A small-molecule ligand and the protein it binds are described below.
Small molecule (SMILES): NCCc1c[nH]c2ccc(O)cc12

Sequence of chain 3.C:
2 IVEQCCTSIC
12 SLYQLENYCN

Sequence of chain 3.D:
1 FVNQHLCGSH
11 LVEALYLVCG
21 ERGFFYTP

Binding-site contacts:
Ligand atom CE3 contacts residue ILE10 of chain 3.C at 4.3 Å (hydrophobic).
Ligand atom CE3 contacts residue CYS11 of chain 3.C at 3.5 Å (hydrophobic).
Ligand atom OH contacts residue ILE10 of chain 3.C at 3.8 Å.
Ligand atom CZ3 contacts residue LEU11 of chain 3.D at 4.0 Å (hydrophobic).
Ligand atom CH2 contacts residue CYS6 of chain 3.C at 3.5 Å (hydrophobic).
Ligand atom CB contacts residue LEU13 of chain 3.C at 4.0 Å (hydrophobic).
Ligand atom CZ2 contacts residue LEU11 of chain 3.D at 3.9 Å (hydrophobic).
Ligand atom CG contacts residue LEU16 of chain 3.C at 4.2 Å (hydrophobic).
Ligand atom CZ2 contacts residue HIS5 of chain 2.D at 4.2 Å.
Ligand atom CA contacts residue ILE10 of chain 3.C at 3.9 Å (hydrophobic).
Ligand atom CD1 contacts residue LEU17 of chain 2.B at 3.7 Å (hydrophobic).
Ligand atom CD1 contacts residue HIS5 of chain 2.D at 3.5 Å.
Ligand atom CA contacts residue GLU21 of chain 2.B at 3.9 Å.
Ligand atom CB contacts residue HIS5 of chain 2.D at 4.0 Å.
Ligand atom OH contacts residue LEU11 of chain 3.D at 4.3 Å.
Ligand atom CG contacts residue HIS5 of chain 2.D at 3.4 Å.
Ligand atom CZ3 contacts residue CYS11 of chain 3.C at 3.7 Å (hydrophobic).
Ligand atom CB contacts residue LEU16 of chain 3.C at 4.2 Å (hydrophobic).
Ligand atom NZ contacts residue LEU13 of chain 3.C at 4.3 Å.
Ligand atom OH contacts residue CYS11 of chain 3.C at 2.9 Å (h-bond).
Ligand atom CH2 contacts residue LEU11 of chain 3.D at 3.5 Å (hydrophobic).
Ligand atom OH contacts residue CYS6 of chain 3.C at 2.2 Å (h-bond).
Ligand atom CG contacts residue LEU17 of chain 2.B at 4.2 Å (hydrophobic).
Ligand atom OH contacts residue SER9 of chain 3.C at 3.6 Å (h-bond).
Ligand atom CA contacts residue HIS5 of chain 2.D at 3.5 Å.
Ligand atom NE1 contacts residue HIS5 of chain 2.D at 3.7 Å.
Ligand atom CA contacts residue CYS11 of chain 3.C at 3.2 Å (hydrophobic).
Ligand atom NZ contacts residue GLU21 of chain 2.B at 3.1 Å (salt-bridge).
Ligand atom CB contacts residue LEU17 of chain 2.B at 3.7 Å (hydrophobic).
Ligand atom NZ contacts residue SER12 of chain 3.C at 3.9 Å.
Ligand atom CD2 contacts residue HIS5 of chain 2.D at 3.7 Å.
Ligand atom NZ contacts residue CYS11 of chain 3.C at 3.0 Å (h-bond).
Ligand atom CB contacts residue CYS11 of chain 3.C at 3.8 Å (hydrophobic).
Ligand atom CZ3 contacts residue CYS6 of chain 3.C at 3.2 Å (hydrophobic).
Ligand atom NZ contacts residue ILE10 of chain 3.C at 4.2 Å.
Ligand atom CE2 contacts residue HIS5 of chain 2.D at 3.8 Å.
Ligand atom CD2 contacts residue CYS11 of chain 3.C at 4.3 Å (hydrophobic).
Ligand atom CZ2 contacts residue LEU6 of chain 2.D at 4.1 Å (hydrophobic).
Ligand atom CA contacts residue LEU17 of chain 2.B at 4.2 Å (hydrophobic).
Ligand atom NZ contacts residue LEU17 of chain 2.B at 4.3 Å.

Sequence of chain 2.B:
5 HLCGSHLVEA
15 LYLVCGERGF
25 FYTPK

Sequence of chain 2.D:
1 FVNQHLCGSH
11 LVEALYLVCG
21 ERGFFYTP